Binding-site contacts:
Ligand atom C contacts residue TYR194 of chain 1.A at 3.2 Å (hydrophobic).
Ligand atom NE contacts residue ASP193 of chain 1.A at 3.7 Å.
Ligand atom NE contacts residue HIS191 of chain 1.A at 3.5 Å (h-bond).
Ligand atom CB contacts residue TYR194 of chain 1.A at 3.9 Å (hydrophobic).
Ligand atom CZ contacts residue ASP193 of chain 1.A at 3.8 Å.
Ligand atom OD contacts residue ARG173 of chain 1.A at 3.2 Å (salt-bridge).
Ligand atom CB contacts residue HIS191 of chain 1.A at 3.4 Å.
Ligand atom N contacts residue CYS319 of chain 1.A at 3.4 Å (h-bond).
Ligand atom CB contacts residue THR88 of chain 1.A at 3.4 Å.
Ligand atom O contacts residue TYR194 of chain 1.A at 2.6 Å (h-bond).
Ligand atom CA contacts residue TYR194 of chain 1.A at 3.3 Å (hydrophobic).
Ligand atom N contacts residue THR88 of chain 1.A at 2.7 Å (h-bond).
Ligand atom NH1 contacts residue TYR194 of chain 1.A at 3.3 Å (h-bond).
Ligand atom CG contacts residue THR88 of chain 1.A at 3.5 Å.
Ligand atom CZ contacts residue TYR194 of chain 1.A at 3.5 Å (hydrophobic).
Ligand atom OD contacts residue AKG1 of chain 1.C at 3.9 Å.
Ligand atom C contacts residue ARG318 of chain 1.A at 3.7 Å.
Ligand atom OXT contacts residue ARG318 of chain 1.A at 3.3 Å (salt-bridge).
Ligand atom NE contacts residue ARG173 of chain 1.A at 3.7 Å.
Ligand atom CG contacts residue ILE188 of chain 1.A at 3.7 Å (hydrophobic).
Ligand atom C contacts residue CYS319 of chain 1.A at 3.7 Å (hydrophobic).
Ligand atom NH1 contacts residue ARG173 of chain 1.A at 3.5 Å (salt-bridge).
Ligand atom OXT contacts residue VAL87 of chain 1.A at 3.6 Å.
Ligand atom NH2 contacts residue TYR194 of chain 1.A at 3.7 Å.
Ligand atom CG contacts residue HIS191 of chain 1.A at 3.6 Å.
Ligand atom NH2 contacts residue AKG1 of chain 1.C at 3.7 Å.
Ligand atom NH2 contacts residue ASP193 of chain 1.A at 3.0 Å (salt-bridge).
Ligand atom N contacts residue GLU86 of chain 1.A at 2.7 Å (salt-bridge).
Ligand atom CG contacts residue GLU86 of chain 1.A at 3.7 Å.
Ligand atom NH1 contacts residue GLU86 of chain 1.A at 3.6 Å (salt-bridge).
Ligand atom CZ contacts residue AKG1 of chain 1.C at 3.7 Å.
Ligand atom OXT contacts residue THR88 of chain 1.A at 3.8 Å.
Ligand atom O contacts residue ARG318 of chain 1.A at 2.8 Å (salt-bridge).
Ligand atom CA contacts residue GLU86 of chain 1.A at 3.4 Å.
Ligand atom N contacts residue VAL87 of chain 1.A at 2.9 Å (h-bond).
Ligand atom OD contacts residue GLU86 of chain 1.A at 3.1 Å (salt-bridge).
Ligand atom NE contacts residue AKG1 of chain 1.C at 3.1 Å (h-bond).
Ligand atom CA contacts residue CYS319 of chain 1.A at 3.4 Å (hydrophobic).
Ligand atom CA contacts residue THR88 of chain 1.A at 3.5 Å.
Ligand atom CZ contacts residue ARG173 of chain 1.A at 3.8 Å.

A protein and the small-molecule ligand that binds it are described below.
Small molecule (SMILES): [H]/N=C(\N)NOCC[C@H](N)C(=O)O

Sequence of chain 1.A:
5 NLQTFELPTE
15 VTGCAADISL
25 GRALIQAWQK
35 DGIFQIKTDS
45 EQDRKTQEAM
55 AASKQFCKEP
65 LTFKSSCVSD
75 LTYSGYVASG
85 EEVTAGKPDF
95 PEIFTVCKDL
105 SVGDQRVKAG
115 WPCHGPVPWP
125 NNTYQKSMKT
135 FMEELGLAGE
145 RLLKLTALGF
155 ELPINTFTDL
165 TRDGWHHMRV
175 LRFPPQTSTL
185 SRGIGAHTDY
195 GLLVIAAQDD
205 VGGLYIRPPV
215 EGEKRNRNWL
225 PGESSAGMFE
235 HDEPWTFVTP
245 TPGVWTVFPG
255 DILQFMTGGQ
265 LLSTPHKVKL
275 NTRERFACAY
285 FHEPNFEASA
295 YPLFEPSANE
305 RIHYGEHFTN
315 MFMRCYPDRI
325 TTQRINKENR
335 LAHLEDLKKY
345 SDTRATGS